The protein below binds the small molecule below.
Small molecule (SMILES): O=C1c2ccccc2C(=O)c2cc(S(=O)(=O)O)ccc21

Sequence of chain 1.A:
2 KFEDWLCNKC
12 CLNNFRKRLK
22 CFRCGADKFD

Binding-site contacts:
Ligand atom O3 contacts residue PHE16 of chain 1.A at 3.4 Å (h-bond).
Ligand atom C14 contacts residue PHE16 of chain 1.A at 4.0 Å (hydrophobic).
Ligand atom OS1 contacts residue PHE23 of chain 1.A at 3.0 Å.
Ligand atom C1 contacts residue PHE16 of chain 1.A at 3.4 Å (hydrophobic).
Ligand atom C9 contacts residue PHE16 of chain 1.A at 4.4 Å (hydrophobic).
Ligand atom C12 contacts residue PHE16 of chain 1.A at 4.3 Å (hydrophobic).
Ligand atom C6 contacts residue ASN14 of chain 1.A at 4.4 Å.
Ligand atom O3 contacts residue ASN15 of chain 1.A at 3.8 Å.
Ligand atom S15 contacts residue PHE23 of chain 1.A at 3.5 Å.
Ligand atom OS3 contacts residue PHE16 of chain 1.A at 4.0 Å.
Ligand atom OS3 contacts residue ARG19 of chain 1.A at 3.7 Å.
Ligand atom C10 contacts residue PHE16 of chain 1.A at 4.2 Å (hydrophobic).
Ligand atom O3 contacts residue ASN14 of chain 1.A at 3.4 Å (h-bond).
Ligand atom C11 contacts residue PHE16 of chain 1.A at 3.7 Å (hydrophobic).
Ligand atom C4 contacts residue PHE16 of chain 1.A at 4.0 Å (hydrophobic).
Ligand atom OS2 contacts residue ARG19 of chain 1.A at 3.3 Å.
Ligand atom C3 contacts residue ASN14 of chain 1.A at 4.2 Å.
Ligand atom C5 contacts residue ASN14 of chain 1.A at 4.0 Å.
Ligand atom C1 contacts residue PHE23 of chain 1.A at 4.2 Å (hydrophobic).
Ligand atom C2 contacts residue PHE16 of chain 1.A at 3.3 Å (hydrophobic).
Ligand atom C14 contacts residue PHE23 of chain 1.A at 3.7 Å (hydrophobic).
Ligand atom S15 contacts residue ARG19 of chain 1.A at 4.1 Å.
Ligand atom C13 contacts residue PHE23 of chain 1.A at 4.0 Å (hydrophobic).
Ligand atom OS1 contacts residue ARG19 of chain 1.A at 4.4 Å.
Ligand atom OS3 contacts residue LYS18 of chain 1.A at 3.9 Å.
Ligand atom C3 contacts residue PHE16 of chain 1.A at 3.4 Å (hydrophobic).
Ligand atom OS2 contacts residue PHE23 of chain 1.A at 3.0 Å.